Sequence of chain 1.D:
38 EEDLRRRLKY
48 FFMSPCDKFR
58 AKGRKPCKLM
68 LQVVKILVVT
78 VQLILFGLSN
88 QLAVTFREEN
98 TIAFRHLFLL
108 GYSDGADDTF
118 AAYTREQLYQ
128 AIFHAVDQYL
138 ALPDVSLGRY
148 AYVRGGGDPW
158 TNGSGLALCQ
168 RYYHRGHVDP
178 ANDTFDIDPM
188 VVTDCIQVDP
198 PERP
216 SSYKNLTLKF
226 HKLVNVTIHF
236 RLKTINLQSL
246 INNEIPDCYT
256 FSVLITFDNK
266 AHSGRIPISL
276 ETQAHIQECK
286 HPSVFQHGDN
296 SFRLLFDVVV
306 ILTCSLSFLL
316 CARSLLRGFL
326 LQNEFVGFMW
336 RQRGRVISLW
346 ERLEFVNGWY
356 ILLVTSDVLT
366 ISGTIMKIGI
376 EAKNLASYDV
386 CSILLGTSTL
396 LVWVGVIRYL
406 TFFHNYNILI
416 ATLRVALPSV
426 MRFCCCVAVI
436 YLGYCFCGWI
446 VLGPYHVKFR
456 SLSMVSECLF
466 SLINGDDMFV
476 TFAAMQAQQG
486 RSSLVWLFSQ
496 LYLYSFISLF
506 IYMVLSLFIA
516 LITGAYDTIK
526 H

Binding-site contacts:
Ligand atom O10 contacts residue LYS55 of chain 1.D at 4.0 Å.
Ligand atom C8 contacts residue ARG61 of chain 1.D at 4.5 Å.
Ligand atom C12 contacts residue LYS59 of chain 1.D at 4.2 Å.
Ligand atom C12 contacts residue TYR47 of chain 1.D at 4.5 Å (hydrophobic).
Ligand atom O12 contacts residue TYR355 of chain 1.D at 3.1 Å (h-bond).
Ligand atom O7 contacts residue ARG322 of chain 1.D at 4.4 Å.
Ligand atom P2 contacts residue TYR355 of chain 1.D at 3.2 Å.
Ligand atom C11 contacts residue ARG61 of chain 1.D at 4.2 Å.
Ligand atom O10 contacts residue TYR355 of chain 1.D at 2.5 Å (h-bond).
Ligand atom O3 contacts residue ARG322 of chain 1.D at 4.1 Å.
Ligand atom O10 contacts residue SER319 of chain 1.D at 3.6 Å.
Ligand atom O9 contacts residue ARG322 of chain 1.D at 2.9 Å (salt-bridge).
Ligand atom C7 contacts residue ARG61 of chain 1.D at 3.8 Å.
Ligand atom C20 contacts residue LYS59 of chain 1.D at 4.1 Å.
Ligand atom C2 contacts residue LYS55 of chain 1.D at 3.9 Å.
Ligand atom O13 contacts residue LYS65 of chain 1.D at 3.4 Å (salt-bridge).
Ligand atom C1 contacts residue LYS55 of chain 1.D at 3.7 Å.
Ligand atom O12 contacts residue LYS55 of chain 1.D at 4.0 Å.
Ligand atom O13 contacts residue ARG61 of chain 1.D at 3.7 Å.
Ligand atom C4 contacts residue ARG61 of chain 1.D at 4.1 Å.
Ligand atom O15 contacts residue LYS65 of chain 1.D at 4.0 Å.
Ligand atom O2 contacts residue SER319 of chain 1.D at 4.3 Å.
Ligand atom P2 contacts residue LYS55 of chain 1.D at 3.2 Å.
Ligand atom O2 contacts residue LYS55 of chain 1.D at 3.8 Å.
Ligand atom O19 contacts residue LYS59 of chain 1.D at 4.2 Å.
Ligand atom O14 contacts residue LYS65 of chain 1.D at 2.5 Å (salt-bridge).
Ligand atom O7 contacts residue ARG318 of chain 1.D at 3.8 Å.
Ligand atom O15 contacts residue ARG318 of chain 1.D at 4.5 Å.
Ligand atom C15 contacts residue ARG61 of chain 1.D at 4.3 Å.
Ligand atom O11 contacts residue TYR355 of chain 1.D at 3.7 Å.
Ligand atom O1 contacts residue ARG322 of chain 1.D at 3.7 Å.
Ligand atom C3 contacts residue ARG61 of chain 1.D at 4.4 Å.
Ligand atom P1 contacts residue ARG322 of chain 1.D at 4.2 Å.
Ligand atom O11 contacts residue LYS55 of chain 1.D at 1.7 Å (salt-bridge).
Ligand atom O8 contacts residue ARG61 of chain 1.D at 4.3 Å.
Ligand atom O14 contacts residue LEU315 of chain 1.D at 4.2 Å.
Ligand atom O5 contacts residue LYS55 of chain 1.D at 3.0 Å (salt-bridge).
Ligand atom O6 contacts residue ARG61 of chain 1.D at 3.5 Å.
Ligand atom P3 contacts residue LYS65 of chain 1.D at 3.4 Å.

A small-molecule ligand and the protein it binds are described below.
Small molecule (SMILES): CCCCCCC[C@@H](O)OC[C@H](COP(=O)(O)OC1[C@H](O)[C@H](OP(=O)(O)O)C(O)[C@H](OP(=O)(O)O)[C@H]1O)O[C@H](O)CCCCCCC